Sequence of chain 1.A:
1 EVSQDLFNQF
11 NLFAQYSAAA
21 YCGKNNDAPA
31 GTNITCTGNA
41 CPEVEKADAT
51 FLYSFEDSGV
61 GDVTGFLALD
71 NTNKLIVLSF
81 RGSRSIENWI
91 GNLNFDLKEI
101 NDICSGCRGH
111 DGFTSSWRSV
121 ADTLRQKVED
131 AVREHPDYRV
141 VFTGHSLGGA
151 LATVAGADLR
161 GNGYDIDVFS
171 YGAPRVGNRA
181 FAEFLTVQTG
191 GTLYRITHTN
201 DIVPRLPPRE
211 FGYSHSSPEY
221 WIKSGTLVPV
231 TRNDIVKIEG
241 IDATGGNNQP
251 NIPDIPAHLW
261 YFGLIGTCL

This small molecule binds to this protein.
Small molecule (SMILES): O=Cc1ccc([N+](=O)[O-])cc1

Binding-site contacts:
Ligand atom C5 contacts residue ARG84 of chain 1.A at 3.5 Å.
Ligand atom O1 contacts residue LEU147 of chain 1.A at 3.5 Å.
Ligand atom C2 contacts residue SER83 of chain 1.A at 3.9 Å.
Ligand atom C3 contacts residue TRP89 of chain 1.A at 4.5 Å (hydrophobic).
Ligand atom O1 contacts residue TRP89 of chain 1.A at 3.0 Å.
Ligand atom C2 contacts residue TRP89 of chain 1.A at 3.6 Å (hydrophobic).
Ligand atom N1 contacts residue TRP89 of chain 1.A at 4.0 Å.
Ligand atom C3 contacts residue SER83 of chain 1.A at 3.3 Å.
Ligand atom C4 contacts residue ARG84 of chain 1.A at 4.0 Å.
Ligand atom O2 contacts residue GLY61 of chain 1.A at 3.1 Å (h-bond).
Ligand atom C5 contacts residue SER83 of chain 1.A at 4.0 Å.
Ligand atom C5 contacts residue SER85 of chain 1.A at 4.0 Å.
Ligand atom C4 contacts residue SER83 of chain 1.A at 3.8 Å.
Ligand atom N1 contacts residue LEU147 of chain 1.A at 3.7 Å.
Ligand atom C6 contacts residue ARG81 of chain 1.A at 4.5 Å.
Ligand atom O2 contacts residue LEU147 of chain 1.A at 4.0 Å.
Ligand atom C6 contacts residue ARG84 of chain 1.A at 4.4 Å.
Ligand atom N1 contacts residue GLY61 of chain 1.A at 4.3 Å.
Ligand atom C1 contacts residue TRP89 of chain 1.A at 4.1 Å (hydrophobic).
Ligand atom C1 contacts residue LEU147 of chain 1.A at 4.3 Å (hydrophobic).
Ligand atom O3 contacts residue ARG84 of chain 1.A at 2.9 Å (salt-bridge).